Binding-site contacts:
Ligand atom PA contacts residue ASP197 of chain 1.B at 3.8 Å.
Ligand atom N1 contacts residue GLU129 of chain 1.B at 3.7 Å.
Ligand atom C2 contacts residue ILE130 of chain 1.B at 3.6 Å (hydrophobic).
Ligand atom N1 contacts residue ILE130 of chain 1.B at 2.9 Å (h-bond).
Ligand atom PB contacts residue MG1 of chain 1.F at 3.6 Å.
Ligand atom PB contacts residue MG1 of chain 1.G at 3.1 Å.
Ligand atom O2' contacts residue THR135 of chain 1.B at 3.8 Å.
Ligand atom O5' contacts residue ILE196 of chain 1.B at 3.5 Å.
Ligand atom O1A contacts residue LYS74 of chain 1.B at 2.7 Å (salt-bridge).
Ligand atom O2B contacts residue ASP197 of chain 1.B at 2.4 Å (salt-bridge).
Ligand atom PA contacts residue LYS74 of chain 1.B at 3.6 Å.
Ligand atom N6 contacts residue GLU128 of chain 1.B at 3.2 Å (salt-bridge).
Ligand atom O2A contacts residue ASN181 of chain 1.B at 3.0 Å (h-bond).
Ligand atom O3' contacts residue SER180 of chain 1.B at 3.4 Å (h-bond).
Ligand atom O2A contacts residue ASP197 of chain 1.B at 3.0 Å (salt-bridge).
Ligand atom O1B contacts residue MG1 of chain 1.G at 2.2 Å.
Ligand atom O3A contacts residue LYS74 of chain 1.B at 3.6 Å (salt-bridge).
Ligand atom PB contacts residue ASP197 of chain 1.B at 3.6 Å.
Ligand atom O1A contacts residue ILE196 of chain 1.B at 3.7 Å.
Ligand atom N6 contacts residue MET127 of chain 1.B at 3.6 Å (h-bond).
Ligand atom O4' contacts residue VAL53 of chain 1.B at 3.8 Å.
Ligand atom C5' contacts residue VAL61 of chain 1.B at 3.6 Å (hydrophobic).
Ligand atom N6 contacts residue PRO113 of chain 1.B at 3.5 Å.
Ligand atom N1 contacts residue LEU183 of chain 1.B at 3.9 Å.
Ligand atom PA contacts residue MG1 of chain 1.F at 3.7 Å.
Ligand atom O1G contacts residue MG1 of chain 1.F at 3.9 Å.
Ligand atom O2B contacts residue MG1 of chain 1.G at 3.1 Å.
Ligand atom O2G contacts residue GLY56 of chain 1.B at 3.8 Å.
Ligand atom O2G contacts residue LYS54 of chain 1.B at 3.1 Å.
Ligand atom N1 contacts residue VAL72 of chain 1.B at 3.7 Å.
Ligand atom O2B contacts residue MG1 of chain 1.F at 2.2 Å.
Ligand atom C2 contacts residue LEU183 of chain 1.B at 3.7 Å (hydrophobic).
Ligand atom C6 contacts residue VAL72 of chain 1.B at 3.8 Å (hydrophobic).
Ligand atom C3' contacts residue ILE196 of chain 1.B at 3.6 Å (hydrophobic).
Ligand atom N3 contacts residue LEU183 of chain 1.B at 3.8 Å.
Ligand atom O1A contacts residue ASP197 of chain 1.B at 3.3 Å.
Ligand atom C8 contacts residue ILE196 of chain 1.B at 3.8 Å (hydrophobic).
Ligand atom PG contacts residue MG1 of chain 1.F at 3.6 Å.
Ligand atom O2A contacts residue MG1 of chain 1.F at 2.3 Å.
Ligand atom O3G contacts residue MG1 of chain 1.F at 2.5 Å.

A protein and the small-molecule ligand that binds it are described below.
Small molecule (SMILES): Nc1ncnc2c1ncn2[C@@H]1O[C@H](CO[P](=O)(O)O[P](=O)(O)NP(=O)(O)O)[C@@H](O)[C@H]1O

Sequence of chain 1.B:
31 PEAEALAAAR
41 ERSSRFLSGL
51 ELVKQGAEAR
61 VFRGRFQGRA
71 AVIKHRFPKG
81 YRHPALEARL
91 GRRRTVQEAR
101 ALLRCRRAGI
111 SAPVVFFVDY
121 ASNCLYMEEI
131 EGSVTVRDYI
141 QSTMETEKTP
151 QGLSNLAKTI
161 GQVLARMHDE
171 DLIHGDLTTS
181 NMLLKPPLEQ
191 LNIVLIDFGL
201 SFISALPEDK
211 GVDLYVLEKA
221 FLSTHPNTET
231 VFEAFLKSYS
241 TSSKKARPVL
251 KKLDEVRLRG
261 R